Binding-site contacts:
Ligand atom C2A contacts residue ASN162 of chain 1.B at 3.2 Å.
Ligand atom N3A contacts residue VAL142 of chain 1.B at 3.6 Å.
Ligand atom N1B contacts residue ILE391 of chain 1.B at 3.7 Å.
Ligand atom N3B contacts residue ILE391 of chain 1.B at 3.3 Å (h-bond).
Ligand atom C5B contacts residue ILE391 of chain 1.B at 3.3 Å (hydrophobic).
Ligand atom C4A contacts residue VAL142 of chain 1.B at 3.6 Å (hydrophobic).
Ligand atom O3'A contacts residue ASP98 of chain 1.B at 2.9 Å (salt-bridge).
Ligand atom O2A contacts residue ASN162 of chain 1.B at 2.3 Å (h-bond).
Ligand atom N3A contacts residue ASN162 of chain 1.B at 3.5 Å (h-bond).
Ligand atom O4A contacts residue 2KH1 of chain 1.K at 3.0 Å (h-bond).
Ligand atom O3'A contacts residue 2KH1 of chain 1.K at 3.4 Å (h-bond).
Ligand atom C1'B contacts residue SER202 of chain 1.B at 3.6 Å.
Ligand atom C4'A contacts residue ILE144 of chain 1.B at 3.7 Å (hydrophobic).
Ligand atom O2'A contacts residue ASP98 of chain 1.B at 2.6 Å (salt-bridge).
Ligand atom C4B contacts residue THR139 of chain 1.B at 3.4 Å.
Ligand atom C5B contacts residue THR139 of chain 1.B at 3.7 Å.
Ligand atom O4'A contacts residue ILE144 of chain 1.B at 3.5 Å.
Ligand atom C2'A contacts residue ASP98 of chain 1.B at 3.5 Å.
Ligand atom C6B contacts residue ALA140 of chain 1.B at 3.6 Å (hydrophobic).
Ligand atom O4B contacts residue HIS393 of chain 1.B at 2.9 Å (h-bond).
Ligand atom O2A contacts residue 2KH1 of chain 1.K at 3.5 Å (h-bond).
Ligand atom C5A contacts residue 2KH1 of chain 1.K at 3.3 Å.
Ligand atom O2 contacts residue ALA201 of chain 1.B at 3.4 Å.
Ligand atom O4B contacts residue THR139 of chain 1.B at 2.6 Å (h-bond).
Ligand atom C4A contacts residue 2KH1 of chain 1.K at 3.4 Å.
Ligand atom C6B contacts residue ILE391 of chain 1.B at 3.6 Å (hydrophobic).
Ligand atom C2B contacts residue ILE391 of chain 1.B at 3.5 Å (hydrophobic).
Ligand atom O3'B contacts residue SER202 of chain 1.B at 3.5 Å.
Ligand atom C4B contacts residue HIS393 of chain 1.B at 3.5 Å.
Ligand atom O2B contacts residue LYS390 of chain 1.B at 3.7 Å.
Ligand atom C4'A contacts residue ASP157 of chain 1.B at 3.5 Å.
Ligand atom N3A contacts residue 2KH1 of chain 1.K at 3.5 Å (h-bond).
Ligand atom O3'A contacts residue ASP96 of chain 1.B at 3.2 Å (salt-bridge).
Ligand atom O2A contacts residue PHE83 of chain 1.B at 3.6 Å.
Ligand atom O4B contacts residue ILE391 of chain 1.B at 3.7 Å.
Ligand atom C4B contacts residue ILE391 of chain 1.B at 3.1 Å (hydrophobic).
Ligand atom O4B contacts residue GLY392 of chain 1.B at 3.7 Å.
Ligand atom C2A contacts residue 2KH1 of chain 1.K at 3.5 Å.
Ligand atom N3B contacts residue ILE137 of chain 1.B at 3.6 Å.
Ligand atom O4'B contacts residue SER202 of chain 1.B at 3.3 Å.

Sequence of chain 1.B:
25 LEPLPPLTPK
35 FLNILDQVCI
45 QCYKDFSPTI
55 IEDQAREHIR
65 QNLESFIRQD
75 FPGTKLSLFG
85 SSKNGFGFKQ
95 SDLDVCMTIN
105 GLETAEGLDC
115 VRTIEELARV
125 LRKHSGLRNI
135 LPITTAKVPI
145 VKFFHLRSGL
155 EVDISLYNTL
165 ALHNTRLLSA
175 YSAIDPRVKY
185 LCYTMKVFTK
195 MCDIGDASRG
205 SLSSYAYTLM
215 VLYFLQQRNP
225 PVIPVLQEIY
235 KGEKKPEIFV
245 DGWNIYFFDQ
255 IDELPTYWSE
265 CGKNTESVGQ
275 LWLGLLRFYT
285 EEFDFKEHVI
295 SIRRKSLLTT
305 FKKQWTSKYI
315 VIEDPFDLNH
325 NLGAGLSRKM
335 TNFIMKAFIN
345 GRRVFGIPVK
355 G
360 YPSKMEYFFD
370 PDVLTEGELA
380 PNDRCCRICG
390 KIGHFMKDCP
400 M

This small molecule binds to this protein.
Small molecule (SMILES): O=c1ccn([C@@H]2O[C@H](CO[P](=O)(O)O[C@H]3[C@@H](O)[C@H](n4ccc(=O)[nH]c4=O)O[C@@H]3CO)[C@@H](O)[C@H]2O)c(=O)[nH]1